Sequence of chain 2.C:
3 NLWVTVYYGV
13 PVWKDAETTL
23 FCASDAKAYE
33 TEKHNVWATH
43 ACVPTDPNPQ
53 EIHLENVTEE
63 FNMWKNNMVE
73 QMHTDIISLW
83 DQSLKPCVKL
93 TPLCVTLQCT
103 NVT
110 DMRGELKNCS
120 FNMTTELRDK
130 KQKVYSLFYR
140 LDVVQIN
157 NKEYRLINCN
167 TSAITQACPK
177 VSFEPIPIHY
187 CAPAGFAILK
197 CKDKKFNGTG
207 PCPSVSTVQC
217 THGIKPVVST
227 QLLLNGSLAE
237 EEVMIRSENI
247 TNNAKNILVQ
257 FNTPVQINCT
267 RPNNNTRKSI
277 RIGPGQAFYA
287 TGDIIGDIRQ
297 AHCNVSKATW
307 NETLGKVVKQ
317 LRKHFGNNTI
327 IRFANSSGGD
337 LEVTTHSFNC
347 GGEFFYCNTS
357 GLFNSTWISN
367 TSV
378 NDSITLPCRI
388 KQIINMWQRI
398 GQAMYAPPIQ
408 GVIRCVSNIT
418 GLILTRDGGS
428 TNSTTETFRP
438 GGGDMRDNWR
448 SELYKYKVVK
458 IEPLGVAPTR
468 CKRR

Binding-site contacts:
Ligand atom C2 contacts residue ASN323 of chain 2.C at 2.4 Å.
Ligand atom O5 contacts residue ASN323 of chain 2.C at 2.3 Å (h-bond).
Ligand atom C7 contacts residue ASN323 of chain 2.C at 3.4 Å.
Ligand atom C5 contacts residue ASN323 of chain 2.C at 3.6 Å.
Ligand atom O7 contacts residue ASN323 of chain 2.C at 4.3 Å.
Ligand atom C8 contacts residue ASN323 of chain 2.C at 3.4 Å.
Ligand atom C1 contacts residue ASN323 of chain 2.C at 1.4 Å.
Ligand atom C3 contacts residue ASN323 of chain 2.C at 3.7 Å.
Ligand atom C4 contacts residue ASN323 of chain 2.C at 4.1 Å.
Ligand atom N2 contacts residue ASN323 of chain 2.C at 2.9 Å (h-bond).

This protein binds this small molecule.
Small molecule (SMILES): CC(=O)N[C@@H]1[C@@H](O)[C@H](O)[C@@H](CO)O[C@H]1O